Sequence of chain 1.B:
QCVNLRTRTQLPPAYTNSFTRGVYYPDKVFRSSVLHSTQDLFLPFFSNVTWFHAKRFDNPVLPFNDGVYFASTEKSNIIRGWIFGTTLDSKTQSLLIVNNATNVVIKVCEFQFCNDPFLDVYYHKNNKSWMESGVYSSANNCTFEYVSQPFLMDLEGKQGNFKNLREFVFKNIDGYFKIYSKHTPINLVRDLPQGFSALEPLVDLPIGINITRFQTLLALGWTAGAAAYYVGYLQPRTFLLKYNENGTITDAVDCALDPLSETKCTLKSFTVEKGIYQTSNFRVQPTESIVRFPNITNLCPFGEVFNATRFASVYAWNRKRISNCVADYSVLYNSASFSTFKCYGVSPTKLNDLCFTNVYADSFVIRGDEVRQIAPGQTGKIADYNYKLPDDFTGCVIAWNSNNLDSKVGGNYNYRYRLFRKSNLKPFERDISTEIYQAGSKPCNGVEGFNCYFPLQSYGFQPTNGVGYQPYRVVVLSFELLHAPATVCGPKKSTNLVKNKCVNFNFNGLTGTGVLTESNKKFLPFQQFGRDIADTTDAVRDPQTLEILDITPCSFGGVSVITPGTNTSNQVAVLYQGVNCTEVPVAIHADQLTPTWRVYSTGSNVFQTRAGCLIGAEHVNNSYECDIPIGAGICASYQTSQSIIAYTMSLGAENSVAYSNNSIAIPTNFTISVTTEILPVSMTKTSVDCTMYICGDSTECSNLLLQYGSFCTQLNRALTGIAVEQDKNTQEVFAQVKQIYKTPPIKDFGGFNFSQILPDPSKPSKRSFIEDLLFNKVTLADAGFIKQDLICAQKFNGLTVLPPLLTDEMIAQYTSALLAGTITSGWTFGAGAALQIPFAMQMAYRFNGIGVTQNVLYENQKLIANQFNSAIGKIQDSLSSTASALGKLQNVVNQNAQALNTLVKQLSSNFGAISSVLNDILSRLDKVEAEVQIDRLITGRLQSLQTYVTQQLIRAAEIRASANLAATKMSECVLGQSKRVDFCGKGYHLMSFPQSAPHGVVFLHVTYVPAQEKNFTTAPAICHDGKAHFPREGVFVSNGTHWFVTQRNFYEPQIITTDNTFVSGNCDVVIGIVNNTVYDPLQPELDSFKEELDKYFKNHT

Sequence of chain 1.A:
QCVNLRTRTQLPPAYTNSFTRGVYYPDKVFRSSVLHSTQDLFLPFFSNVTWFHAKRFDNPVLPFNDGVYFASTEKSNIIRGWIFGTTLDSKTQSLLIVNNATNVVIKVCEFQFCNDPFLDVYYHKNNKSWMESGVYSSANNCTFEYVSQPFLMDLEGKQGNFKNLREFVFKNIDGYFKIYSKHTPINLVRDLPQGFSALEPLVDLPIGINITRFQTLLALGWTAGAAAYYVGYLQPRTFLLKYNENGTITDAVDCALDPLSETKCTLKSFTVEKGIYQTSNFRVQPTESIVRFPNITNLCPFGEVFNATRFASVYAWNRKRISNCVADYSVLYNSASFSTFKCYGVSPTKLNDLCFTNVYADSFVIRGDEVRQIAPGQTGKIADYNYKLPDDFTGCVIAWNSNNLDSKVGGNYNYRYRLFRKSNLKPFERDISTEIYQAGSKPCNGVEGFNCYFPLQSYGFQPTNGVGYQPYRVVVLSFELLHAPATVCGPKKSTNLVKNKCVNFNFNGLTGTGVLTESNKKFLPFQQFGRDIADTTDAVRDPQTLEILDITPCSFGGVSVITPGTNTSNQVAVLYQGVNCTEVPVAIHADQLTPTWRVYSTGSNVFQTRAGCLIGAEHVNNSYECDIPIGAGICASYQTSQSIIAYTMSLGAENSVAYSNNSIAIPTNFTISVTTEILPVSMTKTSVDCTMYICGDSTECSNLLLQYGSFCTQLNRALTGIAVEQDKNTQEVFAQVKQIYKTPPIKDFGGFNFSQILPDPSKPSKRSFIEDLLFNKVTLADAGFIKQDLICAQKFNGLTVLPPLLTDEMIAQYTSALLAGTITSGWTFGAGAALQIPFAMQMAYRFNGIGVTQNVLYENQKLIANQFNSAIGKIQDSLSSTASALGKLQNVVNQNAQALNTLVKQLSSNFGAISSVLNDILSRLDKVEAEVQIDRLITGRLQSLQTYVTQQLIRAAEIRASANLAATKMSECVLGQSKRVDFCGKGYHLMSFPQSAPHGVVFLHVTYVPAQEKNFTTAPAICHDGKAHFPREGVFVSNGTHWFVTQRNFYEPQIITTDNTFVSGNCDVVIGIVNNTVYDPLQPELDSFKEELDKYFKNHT

Binding-site contacts:
Ligand atom O5 contacts residue THR108 of chain 1.B at 3.2 Å.
Ligand atom C5 contacts residue ASN232 of chain 1.B at 3.7 Å.
Ligand atom C2 contacts residue ASN232 of chain 1.B at 2.5 Å.
Ligand atom C8 contacts residue ARG455 of chain 1.A at 4.5 Å.
Ligand atom C4 contacts residue ASN232 of chain 1.B at 4.3 Å.
Ligand atom N2 contacts residue ASN232 of chain 1.B at 3.0 Å (h-bond).
Ligand atom O7 contacts residue ARG455 of chain 1.A at 3.6 Å.
Ligand atom O5 contacts residue ASN232 of chain 1.B at 2.3 Å (h-bond).
Ligand atom O6 contacts residue THR108 of chain 1.B at 3.7 Å.
Ligand atom C1 contacts residue ASN232 of chain 1.B at 1.5 Å.
Ligand atom C7 contacts residue ASN232 of chain 1.B at 4.0 Å.
Ligand atom C5 contacts residue THR234 of chain 1.B at 4.0 Å.
Ligand atom C3 contacts residue ASN232 of chain 1.B at 3.9 Å.
Ligand atom C6 contacts residue THR108 of chain 1.B at 3.8 Å.
Ligand atom C5 contacts residue THR108 of chain 1.B at 4.1 Å.
Ligand atom C6 contacts residue THR234 of chain 1.B at 4.2 Å.
Ligand atom C8 contacts residue LYS460 of chain 1.A at 3.8 Å.
Ligand atom C1 contacts residue THR108 of chain 1.B at 4.2 Å.
Ligand atom O5 contacts residue THR234 of chain 1.B at 3.8 Å.
Ligand atom C7 contacts residue ARG455 of chain 1.A at 4.3 Å.
Ligand atom C1 contacts residue THR234 of chain 1.B at 4.3 Å.

This protein binds this small molecule.
Small molecule (SMILES): CC(=O)N[C@H]1[C@H](O[C@H]2[C@H](O)[C@@H](NC(C)=O)CO[C@@H]2CO)O[C@H](CO)[C@@H](O[C@H]2O[C@H](CO)[C@@H](O)[C@H](O)[C@@H]2O)[C@@H]1O